Sequence of chain 1.A:
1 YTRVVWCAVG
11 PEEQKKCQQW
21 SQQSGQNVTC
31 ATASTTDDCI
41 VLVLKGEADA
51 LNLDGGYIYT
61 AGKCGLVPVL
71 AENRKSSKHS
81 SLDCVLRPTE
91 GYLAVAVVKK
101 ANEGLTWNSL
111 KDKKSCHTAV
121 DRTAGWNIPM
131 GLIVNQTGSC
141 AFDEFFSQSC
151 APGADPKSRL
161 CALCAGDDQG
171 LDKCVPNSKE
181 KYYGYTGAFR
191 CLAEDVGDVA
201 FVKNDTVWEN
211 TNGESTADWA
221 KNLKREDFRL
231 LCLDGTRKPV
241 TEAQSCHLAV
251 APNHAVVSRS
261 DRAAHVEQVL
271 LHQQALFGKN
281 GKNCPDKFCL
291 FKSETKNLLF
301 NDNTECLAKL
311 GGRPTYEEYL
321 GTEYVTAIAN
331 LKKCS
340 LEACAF

This protein binds this small molecule.
Small molecule (SMILES): CC(=O)N[C@H]1[C@H](O[C@H]2[C@H](O)[C@@H](NC(C)=O)CO[C@@H]2CO)O[C@H](CO)[C@@H](O[C@H]2O[C@H](CO)[C@@H](O)[C@H](O)[C@@H]2O)[C@@H]1O

Binding-site contacts:
Ligand atom C4 contacts residue ASN330 of chain 1.A at 4.1 Å.
Ligand atom O7 contacts residue LEU132 of chain 1.A at 3.4 Å.
Ligand atom C1 contacts residue ASN330 of chain 1.A at 4.4 Å.
Ligand atom O7 contacts residue ASN135 of chain 1.A at 3.8 Å.
Ligand atom C8 contacts residue ASN330 of chain 1.A at 4.5 Å.
Ligand atom N2 contacts residue ALA327 of chain 1.A at 3.9 Å.
Ligand atom O4 contacts residue ASN330 of chain 1.A at 3.3 Å (h-bond).
Ligand atom C8 contacts residue LEU132 of chain 1.A at 3.9 Å (hydrophobic).
Ligand atom N2 contacts residue ASN330 of chain 1.A at 4.5 Å.
Ligand atom O6 contacts residue GLU323 of chain 1.A at 2.5 Å (salt-bridge).
Ligand atom C1 contacts residue GLY131 of chain 1.A at 4.5 Å.
Ligand atom C4 contacts residue ASN135 of chain 1.A at 4.2 Å.
Ligand atom C6 contacts residue GLU323 of chain 1.A at 3.4 Å.
Ligand atom C3 contacts residue ASN135 of chain 1.A at 3.7 Å.
Ligand atom C8 contacts residue ILE128 of chain 1.A at 4.1 Å (hydrophobic).
Ligand atom O5 contacts residue THR326 of chain 1.A at 4.2 Å.
Ligand atom C8 contacts residue GLY131 of chain 1.A at 4.1 Å.
Ligand atom C7 contacts residue ASN135 of chain 1.A at 3.6 Å.
Ligand atom C7 contacts residue GLY131 of chain 1.A at 4.5 Å.
Ligand atom N2 contacts residue ASN135 of chain 1.A at 2.9 Å (h-bond).
Ligand atom N2 contacts residue GLY131 of chain 1.A at 4.3 Å.
Ligand atom C8 contacts residue ALA327 of chain 1.A at 3.7 Å (hydrophobic).
Ligand atom O7 contacts residue ASN330 of chain 1.A at 3.2 Å (h-bond).
Ligand atom C3 contacts residue ASN330 of chain 1.A at 4.4 Å.
Ligand atom C2 contacts residue ASN135 of chain 1.A at 2.4 Å.
Ligand atom C7 contacts residue LEU132 of chain 1.A at 3.9 Å (hydrophobic).
Ligand atom O6 contacts residue THR326 of chain 1.A at 3.4 Å (h-bond).
Ligand atom C7 contacts residue ASN330 of chain 1.A at 4.0 Å.
Ligand atom C2 contacts residue ASN330 of chain 1.A at 4.3 Å.
Ligand atom C5 contacts residue ASN135 of chain 1.A at 3.6 Å.
Ligand atom C7 contacts residue ALA327 of chain 1.A at 4.0 Å (hydrophobic).
Ligand atom C1 contacts residue ASN135 of chain 1.A at 1.4 Å.
Ligand atom O5 contacts residue ASN135 of chain 1.A at 2.3 Å (h-bond).
Ligand atom C5 contacts residue ASN330 of chain 1.A at 4.2 Å.